Sequence of chain 1.A:
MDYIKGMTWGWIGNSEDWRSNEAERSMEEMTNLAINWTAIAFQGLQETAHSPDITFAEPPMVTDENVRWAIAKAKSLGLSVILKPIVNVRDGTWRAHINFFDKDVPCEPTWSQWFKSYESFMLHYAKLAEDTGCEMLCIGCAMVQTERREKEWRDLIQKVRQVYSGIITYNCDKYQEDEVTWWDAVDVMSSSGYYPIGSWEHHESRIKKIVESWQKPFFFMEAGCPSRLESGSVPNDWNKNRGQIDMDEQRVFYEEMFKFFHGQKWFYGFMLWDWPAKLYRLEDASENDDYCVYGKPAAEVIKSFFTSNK

The small molecule below binds the protein below.
Small molecule (SMILES): O=C1O[C@H](CO)[C@@H](O[C@@H]2O[C@H](CO)[C@@H](O)[C@H](O)[C@@H]2O)[C@H](O)[C@@H]1O

Binding-site contacts:
Ligand atom C3 contacts residue TRP307 of chain 1.A at 3.7 Å (hydrophobic).
Ligand atom C1 contacts residue TYR228 of chain 1.A at 3.8 Å (hydrophobic).
Ligand atom C6 contacts residue TYR228 of chain 1.A at 3.5 Å (hydrophobic).
Ligand atom C3 contacts residue TRP272 of chain 1.A at 3.9 Å (hydrophobic).
Ligand atom C2 contacts residue GLU256 of chain 1.A at 3.5 Å.
Ligand atom C6 contacts residue ILE46 of chain 1.A at 3.9 Å (hydrophobic).
Ligand atom O5 contacts residue TYR228 of chain 1.A at 3.6 Å (h-bond).
Ligand atom O2 contacts residue GLU256 of chain 1.A at 3.2 Å (salt-bridge).
Ligand atom O2 contacts residue CYS175 of chain 1.A at 3.6 Å (h-bond).
Ligand atom O5 contacts residue TRP45 of chain 1.A at 3.0 Å (h-bond).
Ligand atom C6 contacts residue TYR325 of chain 1.A at 3.2 Å (hydrophobic).
Ligand atom C6 contacts residue TRP45 of chain 1.A at 3.8 Å (hydrophobic).
Ligand atom C1 contacts residue GLU256 of chain 1.A at 2.7 Å.
Ligand atom C6 contacts residue ASN270 of chain 1.A at 3.9 Å.
Ligand atom O1 contacts residue GLU256 of chain 1.A at 2.7 Å (salt-bridge).
Ligand atom O2 contacts residue TRP45 of chain 1.A at 3.2 Å.
Ligand atom C5 contacts residue TRP45 of chain 1.A at 3.7 Å (hydrophobic).
Ligand atom O2 contacts residue TRP307 of chain 1.A at 3.5 Å (h-bond).
Ligand atom O6 contacts residue ASN122 of chain 1.A at 3.8 Å.
Ligand atom O5 contacts residue GLU256 of chain 1.A at 3.6 Å (salt-bridge).
Ligand atom O2 contacts residue ARG129 of chain 1.A at 2.9 Å (salt-bridge).
Ligand atom O4 contacts residue TRP307 of chain 1.A at 3.3 Å (h-bond).
Ligand atom O6 contacts residue ASN270 of chain 1.A at 2.7 Å (h-bond).
Ligand atom O3 contacts residue TRP45 of chain 1.A at 3.7 Å.
Ligand atom C2 contacts residue TRP307 of chain 1.A at 3.8 Å (hydrophobic).
Ligand atom C5 contacts residue TYR228 of chain 1.A at 3.5 Å (hydrophobic).
Ligand atom C1 contacts residue TRP272 of chain 1.A at 3.8 Å (hydrophobic).
Ligand atom O6 contacts residue TYR325 of chain 1.A at 3.1 Å (h-bond).
Ligand atom O3 contacts residue ARG129 of chain 1.A at 3.0 Å (salt-bridge).
Ligand atom C5 contacts residue TRP307 of chain 1.A at 3.7 Å (hydrophobic).
Ligand atom O6 contacts residue ARG129 of chain 1.A at 3.8 Å.
Ligand atom C3 contacts residue ARG129 of chain 1.A at 4.0 Å.
Ligand atom O4 contacts residue TRP272 of chain 1.A at 3.7 Å.
Ligand atom O4 contacts residue TRP45 of chain 1.A at 3.9 Å.
Ligand atom C1 contacts residue TRP45 of chain 1.A at 3.8 Å (hydrophobic).
Ligand atom O6 contacts residue TRP45 of chain 1.A at 3.5 Å.
Ligand atom C2 contacts residue TRP272 of chain 1.A at 4.0 Å (hydrophobic).
Ligand atom O6 contacts residue TRP272 of chain 1.A at 3.4 Å.
Ligand atom C6 contacts residue TRP307 of chain 1.A at 4.0 Å (hydrophobic).
Ligand atom C4 contacts residue TRP45 of chain 1.A at 3.9 Å (hydrophobic).